A protein and the small-molecule ligand that binds it are described below.
Small molecule (SMILES): N[C@@H](Cc1c[nH]c2ccc(Br)cc12)C(=O)O

Sequence of chain 1.A:
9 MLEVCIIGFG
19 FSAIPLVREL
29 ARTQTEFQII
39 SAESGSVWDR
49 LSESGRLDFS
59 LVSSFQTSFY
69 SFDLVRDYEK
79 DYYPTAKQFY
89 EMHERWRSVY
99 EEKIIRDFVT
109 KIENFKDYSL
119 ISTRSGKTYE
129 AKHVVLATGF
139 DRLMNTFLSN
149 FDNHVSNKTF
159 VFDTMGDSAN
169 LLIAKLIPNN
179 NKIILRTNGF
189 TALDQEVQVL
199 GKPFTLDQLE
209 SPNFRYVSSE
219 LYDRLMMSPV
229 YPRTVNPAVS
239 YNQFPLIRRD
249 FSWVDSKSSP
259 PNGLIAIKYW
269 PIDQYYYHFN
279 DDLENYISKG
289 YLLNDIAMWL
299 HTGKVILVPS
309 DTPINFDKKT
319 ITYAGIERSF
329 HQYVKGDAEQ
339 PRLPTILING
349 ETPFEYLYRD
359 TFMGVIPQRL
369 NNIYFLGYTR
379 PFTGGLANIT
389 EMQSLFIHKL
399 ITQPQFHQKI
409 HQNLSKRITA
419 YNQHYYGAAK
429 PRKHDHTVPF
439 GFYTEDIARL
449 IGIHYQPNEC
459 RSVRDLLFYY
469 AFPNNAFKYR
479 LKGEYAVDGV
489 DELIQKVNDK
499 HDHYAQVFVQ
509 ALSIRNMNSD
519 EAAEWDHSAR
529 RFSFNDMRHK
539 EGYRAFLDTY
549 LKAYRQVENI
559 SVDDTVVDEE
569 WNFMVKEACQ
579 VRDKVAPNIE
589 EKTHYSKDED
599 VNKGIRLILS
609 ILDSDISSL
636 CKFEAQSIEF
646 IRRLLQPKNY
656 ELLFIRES

Binding-site contacts:
Ligand atom CD2 contacts residue MET224 of chain 1.A at 3.5 Å (hydrophobic).
Ligand atom O contacts residue SER531 of chain 1.A at 3.5 Å (h-bond).
Ligand atom CH2 contacts residue LEU191 of chain 1.A at 4.0 Å (hydrophobic).
Ligand atom CE2 contacts residue GLU208 of chain 1.A at 3.9 Å.
Ligand atom NE1 contacts residue GLU208 of chain 1.A at 3.8 Å.
Ligand atom CG contacts residue MET224 of chain 1.A at 3.8 Å (hydrophobic).
Ligand atom CE3 contacts residue MET224 of chain 1.A at 3.4 Å (hydrophobic).
Ligand atom CZ2 contacts residue LEU204 of chain 1.A at 3.9 Å (hydrophobic).
Ligand atom CE2 contacts residue PHE532 of chain 1.A at 3.6 Å (hydrophobic).
Ligand atom BR1 contacts residue PHE380 of chain 1.A at 3.7 Å.
Ligand atom CA contacts residue LEU223 of chain 1.A at 3.6 Å (hydrophobic).
Ligand atom OXT contacts residue PHE532 of chain 1.A at 3.9 Å.
Ligand atom OXT contacts residue LYS595 of chain 1.A at 3.5 Å (salt-bridge).
Ligand atom CD1 contacts residue LEU207 of chain 1.A at 3.4 Å (hydrophobic).
Ligand atom CD2 contacts residue PHE532 of chain 1.A at 3.6 Å (hydrophobic).
Ligand atom CE3 contacts residue PHE532 of chain 1.A at 3.9 Å (hydrophobic).
Ligand atom NE1 contacts residue PHE532 of chain 1.A at 3.8 Å.
Ligand atom BR1 contacts residue MET224 of chain 1.A at 3.5 Å.
Ligand atom O contacts residue GLN508 of chain 1.A at 3.0 Å (h-bond).
Ligand atom OXT contacts residue ASP524 of chain 1.A at 3.9 Å.
Ligand atom N contacts residue GLN508 of chain 1.A at 2.9 Å (h-bond).
Ligand atom CE2 contacts residue MET224 of chain 1.A at 3.9 Å (hydrophobic).
Ligand atom N contacts residue LEU223 of chain 1.A at 2.8 Å (h-bond).
Ligand atom OXT contacts residue SER531 of chain 1.A at 2.6 Å (h-bond).
Ligand atom CH2 contacts residue MET224 of chain 1.A at 3.9 Å (hydrophobic).
Ligand atom CD1 contacts residue PHE532 of chain 1.A at 3.9 Å (hydrophobic).
Ligand atom BR1 contacts residue VAL228 of chain 1.A at 3.5 Å.
Ligand atom NE1 contacts residue LEU204 of chain 1.A at 3.1 Å (h-bond).
Ligand atom N contacts residue ASP524 of chain 1.A at 3.0 Å (salt-bridge).
Ligand atom CB contacts residue LEU223 of chain 1.A at 3.6 Å (hydrophobic).
Ligand atom O contacts residue LEU207 of chain 1.A at 3.7 Å.
Ligand atom CE2 contacts residue LEU204 of chain 1.A at 3.9 Å (hydrophobic).
Ligand atom CZ2 contacts residue GLU208 of chain 1.A at 3.4 Å.
Ligand atom CZ3 contacts residue MET224 of chain 1.A at 3.6 Å (hydrophobic).
Ligand atom C contacts residue LYS595 of chain 1.A at 3.8 Å.
Ligand atom CA contacts residue GLN508 of chain 1.A at 3.4 Å.
Ligand atom C contacts residue SER531 of chain 1.A at 3.5 Å.
Ligand atom NE1 contacts residue LEU207 of chain 1.A at 3.9 Å.
Ligand atom C contacts residue GLN508 of chain 1.A at 3.4 Å.
Ligand atom CG contacts residue PHE532 of chain 1.A at 3.6 Å (hydrophobic).